Binding-site contacts:
Ligand atom N5 contacts residue TYR178 of chain 1.D at 3.7 Å.
Ligand atom N4 contacts residue HIS277 of chain 1.D at 3.4 Å (h-bond).
Ligand atom C24 contacts residue PHE186 of chain 1.D at 3.4 Å (hydrophobic).
Ligand atom C17 contacts residue ZN1 of chain 1.R at 3.2 Å.
Ligand atom C20 contacts residue PHE186 of chain 1.D at 3.6 Å (hydrophobic).
Ligand atom C20 contacts residue ASN199 of chain 1.D at 4.0 Å.
Ligand atom O contacts residue TYR133 of chain 1.D at 3.4 Å (h-bond).
Ligand atom O contacts residue ASN199 of chain 1.D at 4.0 Å.
Ligand atom N3 contacts residue ZN1 of chain 1.R at 2.1 Å.
Ligand atom N3 contacts residue HIS189 of chain 1.D at 2.7 Å (h-bond).
Ligand atom N3 contacts residue GLU191 of chain 1.D at 3.0 Å (salt-bridge).
Ligand atom O contacts residue PHE186 of chain 1.D at 3.5 Å.
Ligand atom N6 contacts residue TYR178 of chain 1.D at 3.8 Å.
Ligand atom N2 contacts residue HIS189 of chain 1.D at 3.3 Å (h-bond).
Ligand atom C23 contacts residue TYR133 of chain 1.D at 3.5 Å (hydrophobic).
Ligand atom N5 contacts residue PHE186 of chain 1.D at 3.9 Å.
Ligand atom C21 contacts residue PHE186 of chain 1.D at 3.6 Å (hydrophobic).
Ligand atom C20 contacts residue TRP209 of chain 1.D at 3.6 Å (hydrophobic).
Ligand atom C18 contacts residue ZN1 of chain 1.R at 3.0 Å.
Ligand atom N6 contacts residue TYR133 of chain 1.D at 2.6 Å (h-bond).
Ligand atom C17 contacts residue GLU191 of chain 1.D at 3.4 Å.
Ligand atom C24 contacts residue LYS207 of chain 1.D at 3.8 Å.
Ligand atom N4 contacts residue HIS189 of chain 1.D at 3.2 Å.
Ligand atom N1 contacts residue ASP192 of chain 1.D at 4.0 Å.
Ligand atom O contacts residue LYS207 of chain 1.D at 2.7 Å (salt-bridge).
Ligand atom C23 contacts residue TYR178 of chain 1.D at 3.4 Å (hydrophobic).
Ligand atom C19 contacts residue TRP209 of chain 1.D at 3.6 Å (hydrophobic).
Ligand atom N4 contacts residue ZN1 of chain 1.R at 2.2 Å.
Ligand atom C19 contacts residue ZN1 of chain 1.R at 3.2 Å.
Ligand atom C23 contacts residue PHE186 of chain 1.D at 4.0 Å (hydrophobic).
Ligand atom N2 contacts residue ZN1 of chain 1.R at 2.9 Å.
Ligand atom N6 contacts residue PHE186 of chain 1.D at 3.9 Å.
Ligand atom C12 contacts residue ASP136 of chain 1.D at 3.3 Å.
Ligand atom C19 contacts residue PHE186 of chain 1.D at 3.6 Å (hydrophobic).
Ligand atom C17 contacts residue HIS189 of chain 1.D at 3.5 Å.
Ligand atom C25 contacts residue TYR176 of chain 1.D at 4.0 Å (hydrophobic).
Ligand atom C24 contacts residue TYR133 of chain 1.D at 3.4 Å (hydrophobic).
Ligand atom C22 contacts residue PHE186 of chain 1.D at 3.8 Å (hydrophobic).
Ligand atom C19 contacts residue HIS277 of chain 1.D at 3.5 Å.
Ligand atom C18 contacts residue HIS189 of chain 1.D at 3.6 Å.

Sequence of chain 1.D:
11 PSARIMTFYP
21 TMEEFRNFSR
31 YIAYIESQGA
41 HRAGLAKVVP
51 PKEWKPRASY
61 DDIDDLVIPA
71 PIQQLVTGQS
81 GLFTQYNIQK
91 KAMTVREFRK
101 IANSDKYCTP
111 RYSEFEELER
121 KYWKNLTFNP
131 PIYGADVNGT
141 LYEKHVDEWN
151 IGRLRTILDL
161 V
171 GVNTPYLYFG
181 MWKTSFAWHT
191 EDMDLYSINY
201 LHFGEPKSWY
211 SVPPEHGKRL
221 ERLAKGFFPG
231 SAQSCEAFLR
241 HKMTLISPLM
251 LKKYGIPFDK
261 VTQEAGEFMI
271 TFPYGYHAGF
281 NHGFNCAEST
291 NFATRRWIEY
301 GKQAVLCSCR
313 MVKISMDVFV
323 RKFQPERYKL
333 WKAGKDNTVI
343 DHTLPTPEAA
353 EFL

This small molecule binds to this protein.
Small molecule (SMILES): CN(C)CCc1ccc(C2CCN(CCc3cnn(-c4nccc5c(=O)[nH]cnc45)c3)CC2)cc1